Sequence of chain 1.E:
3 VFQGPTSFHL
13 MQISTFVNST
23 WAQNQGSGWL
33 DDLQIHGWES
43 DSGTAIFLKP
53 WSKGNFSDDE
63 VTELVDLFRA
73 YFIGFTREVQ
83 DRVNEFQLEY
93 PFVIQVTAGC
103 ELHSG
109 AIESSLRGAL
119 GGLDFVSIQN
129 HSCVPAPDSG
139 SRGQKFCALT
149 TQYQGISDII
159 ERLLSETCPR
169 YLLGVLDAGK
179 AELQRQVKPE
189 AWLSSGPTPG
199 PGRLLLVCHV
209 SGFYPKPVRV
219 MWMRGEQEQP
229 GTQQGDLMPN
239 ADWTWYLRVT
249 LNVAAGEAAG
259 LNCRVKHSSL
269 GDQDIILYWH

Binding-site contacts:
Ligand atom O5 contacts residue ASN20 of chain 1.E at 2.4 Å (h-bond).
Ligand atom C1 contacts residue TRP23 of chain 1.E at 4.3 Å (hydrophobic).
Ligand atom C3 contacts residue ASN20 of chain 1.E at 3.8 Å.
Ligand atom O5 contacts residue TRP23 of chain 1.E at 4.1 Å.
Ligand atom O5 contacts residue VAL19 of chain 1.E at 4.2 Å.
Ligand atom C4 contacts residue ASN20 of chain 1.E at 4.3 Å.
Ligand atom C2 contacts residue ASN20 of chain 1.E at 2.5 Å.
Ligand atom N2 contacts residue ASN20 of chain 1.E at 2.9 Å (h-bond).
Ligand atom C5 contacts residue ASN20 of chain 1.E at 3.8 Å.
Ligand atom C7 contacts residue ASN20 of chain 1.E at 4.0 Å.
Ligand atom C1 contacts residue THR22 of chain 1.E at 4.3 Å.
Ligand atom C1 contacts residue ASN20 of chain 1.E at 1.5 Å.

A protein and the small-molecule ligand that binds it are described below.
Small molecule (SMILES): CC(=O)N[C@@H]1[C@@H](O)[C@H](O)[C@@H](CO)O[C@H]1O